Sequence of chain 48.R:
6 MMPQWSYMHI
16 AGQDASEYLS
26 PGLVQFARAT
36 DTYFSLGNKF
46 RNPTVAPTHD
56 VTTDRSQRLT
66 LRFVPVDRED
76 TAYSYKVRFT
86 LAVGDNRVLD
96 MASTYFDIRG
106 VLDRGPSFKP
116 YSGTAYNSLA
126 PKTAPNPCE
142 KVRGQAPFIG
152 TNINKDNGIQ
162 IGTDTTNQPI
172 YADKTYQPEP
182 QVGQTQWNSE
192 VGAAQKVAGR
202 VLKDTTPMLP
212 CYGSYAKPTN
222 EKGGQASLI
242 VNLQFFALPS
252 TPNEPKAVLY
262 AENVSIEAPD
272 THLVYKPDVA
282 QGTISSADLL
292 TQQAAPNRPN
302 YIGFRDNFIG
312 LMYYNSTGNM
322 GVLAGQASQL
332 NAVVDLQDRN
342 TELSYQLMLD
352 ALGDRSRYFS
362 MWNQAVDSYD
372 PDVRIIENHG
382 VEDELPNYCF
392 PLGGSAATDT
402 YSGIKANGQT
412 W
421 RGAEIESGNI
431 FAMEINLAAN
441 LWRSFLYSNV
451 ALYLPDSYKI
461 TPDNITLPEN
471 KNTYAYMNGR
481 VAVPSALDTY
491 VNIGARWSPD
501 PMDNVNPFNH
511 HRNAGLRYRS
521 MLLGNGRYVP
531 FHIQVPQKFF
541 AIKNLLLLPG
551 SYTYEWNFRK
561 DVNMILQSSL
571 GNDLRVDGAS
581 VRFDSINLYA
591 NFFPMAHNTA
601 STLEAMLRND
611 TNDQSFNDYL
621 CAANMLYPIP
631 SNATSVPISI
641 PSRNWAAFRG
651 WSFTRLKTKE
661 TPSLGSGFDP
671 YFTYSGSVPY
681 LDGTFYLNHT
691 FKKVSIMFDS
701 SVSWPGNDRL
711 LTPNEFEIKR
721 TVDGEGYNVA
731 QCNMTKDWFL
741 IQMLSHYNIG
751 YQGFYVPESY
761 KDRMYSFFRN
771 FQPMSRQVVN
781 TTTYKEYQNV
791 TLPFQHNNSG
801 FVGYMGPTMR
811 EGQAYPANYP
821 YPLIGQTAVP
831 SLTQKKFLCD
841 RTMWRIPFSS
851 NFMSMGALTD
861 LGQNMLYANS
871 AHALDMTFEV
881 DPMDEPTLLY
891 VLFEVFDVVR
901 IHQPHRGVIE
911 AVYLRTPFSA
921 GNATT

Binding-site contacts:
Ligand atom C contacts residue ARG649 of chain 48.R at 3.9 Å.
Ligand atom CB contacts residue PHE896 of chain 48.R at 4.0 Å (hydrophobic).
Ligand atom ND1 contacts residue LEU348 of chain 48.R at 3.6 Å.
Ligand atom CD2 contacts residue GLU894 of chain 48.R at 3.7 Å.
Ligand atom CD contacts residue ASN617 of chain 48.R at 3.1 Å.
Ligand atom CG contacts residue GLU894 of chain 48.R at 3.2 Å.
Ligand atom O contacts residue TYR619 of chain 48.R at 2.7 Å.
Ligand atom CE1 contacts residue GLU894 of chain 48.R at 4.1 Å.
Ligand atom CE1 contacts residue LEU348 of chain 48.R at 3.5 Å (hydrophobic).
Ligand atom CB contacts residue LEU620 of chain 48.R at 3.8 Å (hydrophobic).
Ligand atom N contacts residue ASP618 of chain 48.R at 3.4 Å (salt-bridge).
Ligand atom CG contacts residue CYS621 of chain 48.R at 3.9 Å (hydrophobic).
Ligand atom NE2 contacts residue ARG845 of chain 48.R at 4.0 Å.
Ligand atom CA contacts residue TYR619 of chain 48.R at 4.1 Å (hydrophobic).
Ligand atom CB contacts residue ARG649 of chain 48.R at 4.1 Å.
Ligand atom CB contacts residue TYR619 of chain 48.R at 3.7 Å (hydrophobic).
Ligand atom CA contacts residue CYS621 of chain 48.R at 3.2 Å (hydrophobic).
Ligand atom N contacts residue CYS621 of chain 48.R at 3.0 Å (h-bond).
Ligand atom CD contacts residue ARG46 of chain 48.Q at 3.3 Å.
Ligand atom CD2 contacts residue ARG845 of chain 48.R at 4.0 Å.
Ligand atom CG contacts residue ASN617 of chain 48.R at 3.7 Å.
Ligand atom C contacts residue ARG845 of chain 48.R at 4.1 Å.
Ligand atom CB contacts residue TYR619 of chain 48.R at 4.0 Å (hydrophobic).
Ligand atom N contacts residue ASN617 of chain 48.R at 2.9 Å (h-bond).
Ligand atom CA contacts residue TYR619 of chain 48.R at 4.2 Å (hydrophobic).
Ligand atom ND1 contacts residue GLU894 of chain 48.R at 3.5 Å (salt-bridge).
Ligand atom CA contacts residue ASN617 of chain 48.R at 4.1 Å.
Ligand atom CB contacts residue ALA857 of chain 48.R at 4.2 Å (hydrophobic).
Ligand atom N contacts residue TYR619 of chain 48.R at 3.6 Å.
Ligand atom CB contacts residue CYS621 of chain 48.R at 3.5 Å (hydrophobic).
Ligand atom NE2 contacts residue GLU894 of chain 48.R at 4.2 Å.
Ligand atom CB contacts residue GLU894 of chain 48.R at 3.4 Å.
Ligand atom N contacts residue ARG649 of chain 48.R at 4.2 Å.
Ligand atom C contacts residue TYR619 of chain 48.R at 3.2 Å (hydrophobic).
Ligand atom CB contacts residue ARG649 of chain 48.R at 4.2 Å.
Ligand atom N contacts residue TYR619 of chain 48.R at 3.5 Å (h-bond).
Ligand atom CG contacts residue ARG46 of chain 48.Q at 3.1 Å.
Ligand atom CD contacts residue CYS621 of chain 48.R at 3.5 Å (hydrophobic).
Ligand atom O contacts residue ARG649 of chain 48.R at 3.3 Å (salt-bridge).
Ligand atom O contacts residue ALA857 of chain 48.R at 3.7 Å.

A protein and the small-molecule ligand that binds it are described below.
Small molecule (SMILES): NC(N)=NCCC[C@H](NC(=O)[C@@H]1CCCN1)C(=O)N[C@H](C=O)CC1=NC=NC1

Sequence of chain 48.Q:
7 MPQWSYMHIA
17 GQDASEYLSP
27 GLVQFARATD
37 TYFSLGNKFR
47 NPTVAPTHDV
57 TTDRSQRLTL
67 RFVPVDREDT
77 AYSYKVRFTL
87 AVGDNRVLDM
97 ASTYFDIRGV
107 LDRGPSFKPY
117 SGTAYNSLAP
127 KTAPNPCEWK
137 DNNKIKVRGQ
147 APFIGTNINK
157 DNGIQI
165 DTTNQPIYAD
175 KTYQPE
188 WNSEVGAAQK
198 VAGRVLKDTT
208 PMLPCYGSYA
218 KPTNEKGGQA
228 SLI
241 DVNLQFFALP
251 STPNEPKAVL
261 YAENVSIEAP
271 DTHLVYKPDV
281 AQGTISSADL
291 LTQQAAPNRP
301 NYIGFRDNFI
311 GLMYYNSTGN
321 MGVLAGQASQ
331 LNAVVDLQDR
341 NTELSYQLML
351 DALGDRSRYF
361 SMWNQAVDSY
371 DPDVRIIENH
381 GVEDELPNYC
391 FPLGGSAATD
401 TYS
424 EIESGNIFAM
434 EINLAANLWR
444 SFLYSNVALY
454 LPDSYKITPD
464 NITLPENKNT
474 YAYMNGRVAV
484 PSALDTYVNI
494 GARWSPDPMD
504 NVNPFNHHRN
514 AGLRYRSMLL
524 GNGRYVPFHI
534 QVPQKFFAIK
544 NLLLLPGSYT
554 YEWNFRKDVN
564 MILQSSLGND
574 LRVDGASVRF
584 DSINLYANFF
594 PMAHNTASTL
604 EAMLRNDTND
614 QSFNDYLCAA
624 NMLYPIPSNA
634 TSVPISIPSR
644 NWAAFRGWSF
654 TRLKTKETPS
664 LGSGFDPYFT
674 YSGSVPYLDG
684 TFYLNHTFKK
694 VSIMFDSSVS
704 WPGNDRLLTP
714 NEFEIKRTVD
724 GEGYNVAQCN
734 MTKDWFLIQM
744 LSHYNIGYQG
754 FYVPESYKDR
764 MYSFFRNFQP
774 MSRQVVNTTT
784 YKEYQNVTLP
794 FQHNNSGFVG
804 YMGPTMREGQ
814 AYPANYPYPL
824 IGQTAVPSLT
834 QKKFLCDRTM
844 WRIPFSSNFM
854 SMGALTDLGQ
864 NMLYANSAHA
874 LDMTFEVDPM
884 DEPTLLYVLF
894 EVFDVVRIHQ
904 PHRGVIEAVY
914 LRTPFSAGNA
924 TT